Sequence of chain 1.B:
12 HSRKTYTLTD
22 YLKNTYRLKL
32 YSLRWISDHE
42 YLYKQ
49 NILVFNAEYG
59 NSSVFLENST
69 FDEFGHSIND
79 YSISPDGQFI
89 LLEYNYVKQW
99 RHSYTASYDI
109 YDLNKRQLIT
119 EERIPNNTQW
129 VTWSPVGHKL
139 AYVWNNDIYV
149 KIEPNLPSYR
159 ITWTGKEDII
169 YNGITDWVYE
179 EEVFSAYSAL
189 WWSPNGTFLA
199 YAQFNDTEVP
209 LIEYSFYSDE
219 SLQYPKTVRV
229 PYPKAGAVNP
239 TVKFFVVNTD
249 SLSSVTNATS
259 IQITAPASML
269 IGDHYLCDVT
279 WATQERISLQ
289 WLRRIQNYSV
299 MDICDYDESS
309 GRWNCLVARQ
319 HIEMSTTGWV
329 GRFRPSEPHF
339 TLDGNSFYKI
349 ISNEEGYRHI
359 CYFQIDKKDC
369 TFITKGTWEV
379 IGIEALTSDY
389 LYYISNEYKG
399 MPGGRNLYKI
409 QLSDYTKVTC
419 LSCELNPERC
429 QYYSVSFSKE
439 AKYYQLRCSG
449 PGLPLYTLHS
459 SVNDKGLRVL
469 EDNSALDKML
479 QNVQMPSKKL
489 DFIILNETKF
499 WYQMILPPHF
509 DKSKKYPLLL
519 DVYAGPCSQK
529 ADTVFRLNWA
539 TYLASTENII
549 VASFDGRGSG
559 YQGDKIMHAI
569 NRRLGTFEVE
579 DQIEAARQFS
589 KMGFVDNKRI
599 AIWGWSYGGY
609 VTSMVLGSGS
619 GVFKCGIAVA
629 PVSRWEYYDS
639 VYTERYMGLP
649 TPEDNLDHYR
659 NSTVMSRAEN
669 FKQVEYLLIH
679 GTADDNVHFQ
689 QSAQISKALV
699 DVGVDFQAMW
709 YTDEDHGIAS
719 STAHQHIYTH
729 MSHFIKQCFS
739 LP

Binding-site contacts:
Ligand atom C2 contacts residue ASN124 of chain 1.B at 2.5 Å.
Ligand atom C8 contacts residue ILE122 of chain 1.B at 4.0 Å (hydrophobic).
Ligand atom N2 contacts residue ASN124 of chain 1.B at 3.0 Å (h-bond).
Ligand atom O7 contacts residue ASN124 of chain 1.B at 3.4 Å (h-bond).
Ligand atom C8 contacts residue ASN124 of chain 1.B at 4.1 Å.
Ligand atom C8 contacts residue PRO123 of chain 1.B at 4.0 Å (hydrophobic).
Ligand atom C3 contacts residue ASN124 of chain 1.B at 3.9 Å.
Ligand atom C4 contacts residue ASN124 of chain 1.B at 4.3 Å.
Ligand atom C5 contacts residue ASN124 of chain 1.B at 3.7 Å.
Ligand atom C7 contacts residue ASN124 of chain 1.B at 3.4 Å.
Ligand atom O5 contacts residue ASN124 of chain 1.B at 2.4 Å (h-bond).
Ligand atom C1 contacts residue ASN124 of chain 1.B at 1.4 Å.

The small molecule below binds the protein below.
Small molecule (SMILES): CC(=O)N[C@@H]1[C@@H](O)[C@H](O)[C@@H](CO)O[C@H]1O